Binding-site contacts:
Ligand atom C2 contacts residue GLN250 of chain 1.D at 3.6 Å.
Ligand atom C4 contacts residue ARG201 of chain 1.D at 3.8 Å.
Ligand atom O2 contacts residue ARG201 of chain 1.D at 3.1 Å (salt-bridge).
Ligand atom N9 contacts residue ARG201 of chain 1.D at 3.8 Å.
Ligand atom N8 contacts residue PHE184 of chain 1.D at 3.6 Å.
Ligand atom C2 contacts residue ARG201 of chain 1.D at 3.7 Å.
Ligand atom N3 contacts residue PHE184 of chain 1.D at 3.9 Å.
Ligand atom N3 contacts residue ASN276 of chain 1.D at 3.5 Å (h-bond).
Ligand atom N3 contacts residue ARG201 of chain 1.D at 3.2 Å (salt-bridge).
Ligand atom C4 contacts residue ASN276 of chain 1.D at 3.8 Å.
Ligand atom O6 contacts residue TYR11 of chain 1.C at 3.7 Å.
Ligand atom O2 contacts residue GLN250 of chain 1.D at 3.5 Å (h-bond).
Ligand atom O6 contacts residue PHE184 of chain 1.D at 3.9 Å.
Ligand atom O6 contacts residue THR73 of chain 1.C at 3.6 Å.
Ligand atom C6 contacts residue PHE184 of chain 1.D at 3.4 Å (hydrophobic).
Ligand atom N9 contacts residue LEU195 of chain 1.D at 3.9 Å.
Ligand atom N7 contacts residue ALA72 of chain 1.C at 3.7 Å.
Ligand atom O2 contacts residue SER248 of chain 1.D at 3.4 Å.
Ligand atom O2 contacts residue ILE249 of chain 1.D at 2.8 Å (h-bond).
Ligand atom N7 contacts residue ASP74 of chain 1.C at 4.1 Å.
Ligand atom C2 contacts residue PHE184 of chain 1.D at 3.7 Å (hydrophobic).
Ligand atom C5 contacts residue THR73 of chain 1.C at 4.0 Å.
Ligand atom N7 contacts residue PHE184 of chain 1.D at 3.6 Å.
Ligand atom C2 contacts residue ILE249 of chain 1.D at 3.9 Å (hydrophobic).
Ligand atom N9 contacts residue ASN276 of chain 1.D at 3.9 Å.
Ligand atom C4 contacts residue PHE184 of chain 1.D at 3.4 Å (hydrophobic).
Ligand atom C5 contacts residue PHE184 of chain 1.D at 3.3 Å (hydrophobic).
Ligand atom C6 contacts residue GLN250 of chain 1.D at 3.7 Å.
Ligand atom C2 contacts residue SER248 of chain 1.D at 4.1 Å.
Ligand atom C6 contacts residue THR73 of chain 1.C at 4.1 Å.
Ligand atom N8 contacts residue THR73 of chain 1.C at 3.5 Å (h-bond).
Ligand atom O6 contacts residue GLN250 of chain 1.D at 3.0 Å (h-bond).
Ligand atom N1 contacts residue PHE184 of chain 1.D at 3.6 Å.
Ligand atom N7 contacts residue THR73 of chain 1.C at 3.0 Å (h-bond).
Ligand atom O2 contacts residue PHE184 of chain 1.D at 4.1 Å.
Ligand atom N9 contacts residue PHE184 of chain 1.D at 3.5 Å.
Ligand atom N8 contacts residue LEU195 of chain 1.D at 3.5 Å.
Ligand atom N1 contacts residue GLN250 of chain 1.D at 2.8 Å (h-bond).
Ligand atom N8 contacts residue ASP74 of chain 1.C at 4.1 Å.
Ligand atom O6 contacts residue VAL70 of chain 1.C at 3.9 Å.

Sequence of chain 1.C:
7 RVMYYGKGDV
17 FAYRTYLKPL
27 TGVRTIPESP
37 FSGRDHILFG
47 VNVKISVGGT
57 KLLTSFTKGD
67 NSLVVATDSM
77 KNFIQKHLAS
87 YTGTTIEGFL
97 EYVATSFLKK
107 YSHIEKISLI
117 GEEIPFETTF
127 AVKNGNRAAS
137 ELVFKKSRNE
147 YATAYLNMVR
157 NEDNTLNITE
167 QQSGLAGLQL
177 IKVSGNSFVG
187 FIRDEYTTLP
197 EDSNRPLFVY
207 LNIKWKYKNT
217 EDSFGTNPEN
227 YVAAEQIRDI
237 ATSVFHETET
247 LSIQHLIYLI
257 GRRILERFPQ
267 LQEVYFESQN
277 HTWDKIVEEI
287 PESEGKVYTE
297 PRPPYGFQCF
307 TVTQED

Sequence of chain 1.D:
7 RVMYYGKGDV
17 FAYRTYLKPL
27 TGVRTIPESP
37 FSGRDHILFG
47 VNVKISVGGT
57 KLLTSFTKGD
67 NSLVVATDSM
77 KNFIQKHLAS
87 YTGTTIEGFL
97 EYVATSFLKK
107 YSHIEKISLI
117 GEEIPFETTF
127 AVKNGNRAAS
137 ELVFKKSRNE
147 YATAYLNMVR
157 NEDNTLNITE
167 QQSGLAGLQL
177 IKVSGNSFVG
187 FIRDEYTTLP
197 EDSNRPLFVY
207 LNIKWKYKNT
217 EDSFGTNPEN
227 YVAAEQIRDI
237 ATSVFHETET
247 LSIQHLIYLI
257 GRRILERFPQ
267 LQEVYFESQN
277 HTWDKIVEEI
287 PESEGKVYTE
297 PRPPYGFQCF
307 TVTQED

The small molecule below binds the protein below.
Small molecule (SMILES): O=c1[nH]c(=O)c2nn[nH]c2[nH]1